Binding-site contacts:
Ligand atom N2 contacts residue ASN19 of chain 28.Y at 4.0 Å.
Ligand atom C8 contacts residue TYR17 of chain 28.Y at 4.0 Å (hydrophobic).
Ligand atom O5 contacts residue ASN19 of chain 28.Y at 2.2 Å (h-bond).
Ligand atom O7 contacts residue ASN19 of chain 28.Y at 4.4 Å.
Ligand atom C1 contacts residue ASN19 of chain 28.Y at 1.9 Å.
Ligand atom C6 contacts residue ASN19 of chain 28.Y at 4.1 Å.
Ligand atom C3 contacts residue ASN19 of chain 28.Y at 4.4 Å.
Ligand atom C5 contacts residue ASN19 of chain 28.Y at 3.3 Å.
Ligand atom O6 contacts residue ASN19 of chain 28.Y at 4.4 Å.
Ligand atom C4 contacts residue ASN19 of chain 28.Y at 4.5 Å.
Ligand atom C2 contacts residue ASN19 of chain 28.Y at 3.4 Å.

The small molecule below binds the protein below.
Small molecule (SMILES): CC(=O)N[C@H]1[C@H](O[C@H]2[C@H](O)[C@@H](NC(C)=O)CO[C@@H]2CO)O[C@H](CO)[C@@H](O)[C@@H]1O

Sequence of chain 28.Y:
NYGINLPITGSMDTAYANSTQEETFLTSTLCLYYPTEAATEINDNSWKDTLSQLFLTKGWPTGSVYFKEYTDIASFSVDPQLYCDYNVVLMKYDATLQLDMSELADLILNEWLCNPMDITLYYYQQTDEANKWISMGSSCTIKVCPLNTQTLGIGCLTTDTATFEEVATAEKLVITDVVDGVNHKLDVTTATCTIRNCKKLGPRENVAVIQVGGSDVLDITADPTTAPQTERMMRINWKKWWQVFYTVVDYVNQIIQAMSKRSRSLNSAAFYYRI